A small-molecule ligand and the protein it binds are described below.
Small molecule (SMILES): CC(=O)N[C@@H]1[C@@H](O)[C@H](O)[C@@H](CO)O[C@H]1O

Binding-site contacts:
Ligand atom C1 contacts residue ASN138 of chain 1.C at 1.5 Å.
Ligand atom C5 contacts residue ASN138 of chain 1.C at 3.8 Å.
Ligand atom N2 contacts residue ASN138 of chain 1.C at 2.9 Å (h-bond).
Ligand atom O7 contacts residue ASN138 of chain 1.C at 3.6 Å.
Ligand atom C3 contacts residue ASN138 of chain 1.C at 3.9 Å.
Ligand atom C2 contacts residue ASN138 of chain 1.C at 2.5 Å.
Ligand atom O5 contacts residue ASN138 of chain 1.C at 2.5 Å (h-bond).
Ligand atom C7 contacts residue ASN138 of chain 1.C at 3.6 Å.
Ligand atom C4 contacts residue ASN138 of chain 1.C at 4.4 Å.

Sequence of chain 1.C:
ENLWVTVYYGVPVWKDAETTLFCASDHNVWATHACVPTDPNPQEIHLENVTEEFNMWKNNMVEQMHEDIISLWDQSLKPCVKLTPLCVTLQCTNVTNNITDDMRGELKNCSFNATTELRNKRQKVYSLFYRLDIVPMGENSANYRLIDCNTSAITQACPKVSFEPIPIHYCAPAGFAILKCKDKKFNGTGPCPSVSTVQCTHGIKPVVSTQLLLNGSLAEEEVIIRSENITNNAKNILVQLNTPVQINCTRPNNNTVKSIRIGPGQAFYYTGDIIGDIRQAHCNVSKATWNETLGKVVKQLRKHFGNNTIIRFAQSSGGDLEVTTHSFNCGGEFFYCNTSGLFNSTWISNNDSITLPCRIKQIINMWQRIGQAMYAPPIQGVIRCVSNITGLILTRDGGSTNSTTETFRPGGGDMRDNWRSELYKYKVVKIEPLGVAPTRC